Binding-site contacts:
Ligand atom C7 contacts residue GLU147 of chain 1.B at 4.5 Å.
Ligand atom C8 contacts residue GLU147 of chain 1.B at 3.4 Å.

Sequence of chain 1.B:
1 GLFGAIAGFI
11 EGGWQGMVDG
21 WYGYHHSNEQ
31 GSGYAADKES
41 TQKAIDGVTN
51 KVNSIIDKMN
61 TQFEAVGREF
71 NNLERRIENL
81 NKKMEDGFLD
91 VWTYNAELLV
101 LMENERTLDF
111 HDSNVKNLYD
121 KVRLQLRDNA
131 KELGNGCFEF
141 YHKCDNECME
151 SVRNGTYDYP

This small molecule binds to this protein.
Small molecule (SMILES): CC(=O)N[C@@H]1[C@@H](O)[C@H](O)[C@@H](CO)O[C@H]1O